Sequence of chain 1.M:
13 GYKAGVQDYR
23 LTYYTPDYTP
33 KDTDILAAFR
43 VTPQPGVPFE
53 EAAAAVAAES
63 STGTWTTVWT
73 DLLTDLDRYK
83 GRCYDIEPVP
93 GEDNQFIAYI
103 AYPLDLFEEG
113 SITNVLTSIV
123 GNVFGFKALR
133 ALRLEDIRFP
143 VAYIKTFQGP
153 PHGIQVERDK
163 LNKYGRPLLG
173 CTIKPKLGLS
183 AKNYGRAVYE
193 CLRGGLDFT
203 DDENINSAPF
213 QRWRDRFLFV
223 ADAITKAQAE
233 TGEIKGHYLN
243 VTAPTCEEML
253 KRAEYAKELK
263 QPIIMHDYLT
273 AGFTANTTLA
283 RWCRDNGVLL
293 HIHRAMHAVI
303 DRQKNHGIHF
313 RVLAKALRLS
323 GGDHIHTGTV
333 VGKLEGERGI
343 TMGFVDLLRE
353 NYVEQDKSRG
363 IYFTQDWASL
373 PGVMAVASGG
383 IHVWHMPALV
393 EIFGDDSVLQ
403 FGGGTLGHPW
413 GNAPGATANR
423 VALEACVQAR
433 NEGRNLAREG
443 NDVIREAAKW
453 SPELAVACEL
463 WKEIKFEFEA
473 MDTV

A protein and the small-molecule ligand that binds it are described below.
Small molecule (SMILES): O=C(O)[C@@](O)(COP(=O)(O)O)[C@H](O)[C@H](O)COP(=O)(O)O

Sequence of chain 1.N:
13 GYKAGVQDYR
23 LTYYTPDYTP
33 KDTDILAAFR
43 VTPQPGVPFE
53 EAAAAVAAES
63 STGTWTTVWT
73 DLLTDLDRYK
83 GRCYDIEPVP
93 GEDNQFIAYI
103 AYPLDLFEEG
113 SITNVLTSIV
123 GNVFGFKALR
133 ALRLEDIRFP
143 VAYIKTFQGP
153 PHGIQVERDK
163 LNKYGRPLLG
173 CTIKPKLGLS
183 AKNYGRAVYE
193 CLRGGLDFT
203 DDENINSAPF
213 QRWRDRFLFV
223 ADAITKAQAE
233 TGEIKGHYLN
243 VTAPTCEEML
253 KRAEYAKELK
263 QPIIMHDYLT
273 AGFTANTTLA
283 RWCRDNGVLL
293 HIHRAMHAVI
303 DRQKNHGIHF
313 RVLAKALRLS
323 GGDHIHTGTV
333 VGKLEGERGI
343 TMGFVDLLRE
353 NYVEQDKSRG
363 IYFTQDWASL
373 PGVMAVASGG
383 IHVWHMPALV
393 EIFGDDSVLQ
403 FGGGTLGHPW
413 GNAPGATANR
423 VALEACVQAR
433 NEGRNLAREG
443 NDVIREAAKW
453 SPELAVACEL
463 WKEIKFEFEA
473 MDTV

Binding-site contacts:
Ligand atom O6 contacts residue GLU61 of chain 1.N at 3.4 Å (salt-bridge).
Ligand atom O7 contacts residue MG1 of chain 1.RA at 2.5 Å.
Ligand atom O2P contacts residue GLY382 of chain 1.M at 3.0 Å (h-bond).
Ligand atom O2 contacts residue LYS176 of chain 1.M at 3.4 Å (salt-bridge).
Ligand atom C1 contacts residue SER380 of chain 1.M at 3.9 Å.
Ligand atom O2P contacts residue LYS335 of chain 1.M at 3.2 Å (salt-bridge).
Ligand atom O5 contacts residue LEU336 of chain 1.M at 3.2 Å.
Ligand atom O2 contacts residue KCX202 of chain 1.M at 3.0 Å (h-bond).
Ligand atom O7 contacts residue LYS176 of chain 1.M at 3.8 Å.
Ligand atom O3 contacts residue KCX202 of chain 1.M at 2.7 Å (h-bond).
Ligand atom C2 contacts residue KCX202 of chain 1.M at 3.9 Å.
Ligand atom O1P contacts residue GLY405 of chain 1.M at 2.9 Å (h-bond).
Ligand atom O6P contacts residue ARG296 of chain 1.M at 3.2 Å (salt-bridge).
Ligand atom C3 contacts residue KCX202 of chain 1.M at 3.4 Å.
Ligand atom O6 contacts residue LYS335 of chain 1.M at 3.2 Å (salt-bridge).
Ligand atom O1P contacts residue GLY404 of chain 1.M at 3.4 Å.
Ligand atom C2 contacts residue MG1 of chain 1.RA at 3.6 Å.
Ligand atom O7 contacts residue GLU205 of chain 1.M at 3.7 Å.
Ligand atom O3 contacts residue MG1 of chain 1.RA at 3.4 Å.
Ligand atom C contacts residue MG1 of chain 1.RA at 3.4 Å.
Ligand atom O7 contacts residue ASN124 of chain 1.N at 3.6 Å.
Ligand atom O2P contacts residue TRP67 of chain 1.N at 3.3 Å.
Ligand atom O5P contacts residue ARG296 of chain 1.M at 3.1 Å (salt-bridge).
Ligand atom O3P contacts residue GLY405 of chain 1.M at 3.9 Å.
Ligand atom O4 contacts residue GLY381 of chain 1.M at 3.4 Å.
Ligand atom O3 contacts residue GLU205 of chain 1.M at 3.1 Å (salt-bridge).
Ligand atom O2 contacts residue MG1 of chain 1.RA at 2.7 Å.
Ligand atom P2 contacts residue ARG296 of chain 1.M at 3.9 Å.
Ligand atom O1P contacts residue THR66 of chain 1.N at 3.9 Å.
Ligand atom O4 contacts residue SER380 of chain 1.M at 3.2 Å (h-bond).
Ligand atom O1 contacts residue LYS176 of chain 1.M at 3.8 Å.
Ligand atom O1P contacts residue LYS176 of chain 1.M at 3.4 Å.
Ligand atom O5P contacts residue LEU336 of chain 1.M at 3.5 Å.
Ligand atom O4P contacts residue HIS328 of chain 1.M at 3.2 Å (h-bond).
Ligand atom O3 contacts residue HIS295 of chain 1.M at 3.1 Å (h-bond).
Ligand atom O1 contacts residue LYS335 of chain 1.M at 3.8 Å.
Ligand atom O6P contacts residue HIS328 of chain 1.M at 3.7 Å.
Ligand atom O3P contacts residue GLY404 of chain 1.M at 3.1 Å (h-bond).
Ligand atom P1 contacts residue GLY405 of chain 1.M at 3.9 Å.
Ligand atom O4P contacts residue SER380 of chain 1.M at 3.2 Å (h-bond).